Sequence of chain 1.D:
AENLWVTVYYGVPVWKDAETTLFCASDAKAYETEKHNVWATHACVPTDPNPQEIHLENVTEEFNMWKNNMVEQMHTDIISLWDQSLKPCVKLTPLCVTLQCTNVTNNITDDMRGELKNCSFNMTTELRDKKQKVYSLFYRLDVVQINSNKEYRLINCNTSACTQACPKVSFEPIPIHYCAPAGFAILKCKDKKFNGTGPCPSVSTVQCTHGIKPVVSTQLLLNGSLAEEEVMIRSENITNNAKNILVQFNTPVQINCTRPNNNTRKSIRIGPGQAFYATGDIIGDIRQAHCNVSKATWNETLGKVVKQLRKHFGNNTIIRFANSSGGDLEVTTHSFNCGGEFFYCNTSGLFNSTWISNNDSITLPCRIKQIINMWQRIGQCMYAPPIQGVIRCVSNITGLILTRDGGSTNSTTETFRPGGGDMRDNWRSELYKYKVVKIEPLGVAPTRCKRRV

Binding-site contacts:
Ligand atom C2 contacts residue ASN103 of chain 1.D at 2.5 Å.
Ligand atom C6 contacts residue TYR161 of chain 1.D at 4.4 Å (hydrophobic).
Ligand atom O5 contacts residue LYS117 of chain 1.D at 3.7 Å.
Ligand atom C3 contacts residue ASN103 of chain 1.D at 3.8 Å.
Ligand atom C6 contacts residue LYS117 of chain 1.D at 3.7 Å.
Ligand atom C7 contacts residue ASN103 of chain 1.D at 3.0 Å.
Ligand atom C1 contacts residue ASN103 of chain 1.D at 1.4 Å.
Ligand atom N2 contacts residue ASN103 of chain 1.D at 3.0 Å (h-bond).
Ligand atom C5 contacts residue LYS117 of chain 1.D at 4.4 Å.
Ligand atom C5 contacts residue ASN103 of chain 1.D at 3.7 Å.
Ligand atom O5 contacts residue ASN103 of chain 1.D at 2.4 Å (h-bond).
Ligand atom C8 contacts residue ASN103 of chain 1.D at 3.8 Å.
Ligand atom C4 contacts residue ASN103 of chain 1.D at 4.2 Å.
Ligand atom N2 contacts residue ILE108 of chain 1.D at 4.2 Å.
Ligand atom O7 contacts residue ASN103 of chain 1.D at 3.0 Å (h-bond).

The small molecule below binds the protein below.
Small molecule (SMILES): CC(=O)N[C@@H]1[C@@H](O)[C@H](O)[C@@H](CO)O[C@H]1O